Binding-site contacts:
Ligand atom C1 contacts residue ASN603 of chain 1.A at 1.4 Å.
Ligand atom C5 contacts residue ASN603 of chain 1.A at 3.6 Å.
Ligand atom C3 contacts residue ASN603 of chain 1.A at 3.8 Å.
Ligand atom C4 contacts residue ASN603 of chain 1.A at 4.2 Å.
Ligand atom O5 contacts residue ASN603 of chain 1.A at 2.4 Å (h-bond).
Ligand atom C2 contacts residue ASN603 of chain 1.A at 2.5 Å.
Ligand atom O7 contacts residue ASN603 of chain 1.A at 3.5 Å (h-bond).
Ligand atom C8 contacts residue ASN603 of chain 1.A at 3.6 Å.
Ligand atom C7 contacts residue ASN603 of chain 1.A at 3.2 Å.
Ligand atom N2 contacts residue ASN603 of chain 1.A at 2.9 Å (h-bond).

A protein and the small-molecule ligand that binds it are described below.
Small molecule (SMILES): CC(=O)N[C@@H]1[C@@H](O)[C@H](O)[C@@H](CO)O[C@H]1O

Sequence of chain 1.A:
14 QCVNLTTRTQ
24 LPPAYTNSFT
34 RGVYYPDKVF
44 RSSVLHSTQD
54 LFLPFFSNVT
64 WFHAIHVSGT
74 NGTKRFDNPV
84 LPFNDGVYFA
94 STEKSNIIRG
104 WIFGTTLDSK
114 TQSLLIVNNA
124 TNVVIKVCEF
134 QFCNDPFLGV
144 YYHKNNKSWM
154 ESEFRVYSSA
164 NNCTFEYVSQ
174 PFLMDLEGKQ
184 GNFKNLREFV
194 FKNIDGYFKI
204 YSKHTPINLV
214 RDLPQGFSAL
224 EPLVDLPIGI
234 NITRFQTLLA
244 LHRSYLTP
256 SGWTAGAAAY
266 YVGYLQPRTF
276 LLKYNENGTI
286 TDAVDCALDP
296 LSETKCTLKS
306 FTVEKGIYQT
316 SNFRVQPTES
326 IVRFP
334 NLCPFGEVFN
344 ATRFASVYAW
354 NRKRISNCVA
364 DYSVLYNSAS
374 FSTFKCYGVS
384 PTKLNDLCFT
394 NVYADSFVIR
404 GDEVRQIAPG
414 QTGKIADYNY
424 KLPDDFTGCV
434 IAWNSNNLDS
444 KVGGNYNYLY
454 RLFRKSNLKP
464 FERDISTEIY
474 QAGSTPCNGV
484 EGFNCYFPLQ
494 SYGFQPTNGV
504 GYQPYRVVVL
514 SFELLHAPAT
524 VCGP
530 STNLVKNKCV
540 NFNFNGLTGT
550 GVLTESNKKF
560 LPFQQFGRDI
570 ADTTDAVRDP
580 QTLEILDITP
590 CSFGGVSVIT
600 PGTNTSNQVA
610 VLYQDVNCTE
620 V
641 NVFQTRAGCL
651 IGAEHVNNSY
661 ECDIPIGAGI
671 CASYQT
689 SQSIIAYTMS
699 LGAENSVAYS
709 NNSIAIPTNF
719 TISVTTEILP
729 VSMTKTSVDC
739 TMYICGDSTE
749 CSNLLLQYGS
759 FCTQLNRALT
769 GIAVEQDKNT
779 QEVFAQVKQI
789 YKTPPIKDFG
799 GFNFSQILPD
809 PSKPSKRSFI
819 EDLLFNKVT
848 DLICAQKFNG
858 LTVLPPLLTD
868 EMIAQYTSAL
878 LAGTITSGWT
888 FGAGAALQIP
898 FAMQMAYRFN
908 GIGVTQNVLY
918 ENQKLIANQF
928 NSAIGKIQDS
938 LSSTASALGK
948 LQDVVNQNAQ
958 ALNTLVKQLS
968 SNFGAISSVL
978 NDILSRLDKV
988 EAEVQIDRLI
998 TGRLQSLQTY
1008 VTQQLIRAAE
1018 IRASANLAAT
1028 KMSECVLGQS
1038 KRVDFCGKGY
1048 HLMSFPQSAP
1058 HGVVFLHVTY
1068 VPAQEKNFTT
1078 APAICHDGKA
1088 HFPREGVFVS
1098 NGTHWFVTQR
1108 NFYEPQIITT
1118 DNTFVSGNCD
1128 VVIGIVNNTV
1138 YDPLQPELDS